Sequence of chain 7.C:
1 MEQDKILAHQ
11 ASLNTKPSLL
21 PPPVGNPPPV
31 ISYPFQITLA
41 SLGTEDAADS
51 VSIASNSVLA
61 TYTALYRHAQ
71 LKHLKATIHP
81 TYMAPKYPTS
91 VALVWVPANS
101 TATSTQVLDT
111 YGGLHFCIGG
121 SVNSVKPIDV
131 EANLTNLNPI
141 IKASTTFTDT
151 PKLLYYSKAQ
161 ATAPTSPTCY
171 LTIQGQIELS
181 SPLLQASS

Sequence of chain 8.C:
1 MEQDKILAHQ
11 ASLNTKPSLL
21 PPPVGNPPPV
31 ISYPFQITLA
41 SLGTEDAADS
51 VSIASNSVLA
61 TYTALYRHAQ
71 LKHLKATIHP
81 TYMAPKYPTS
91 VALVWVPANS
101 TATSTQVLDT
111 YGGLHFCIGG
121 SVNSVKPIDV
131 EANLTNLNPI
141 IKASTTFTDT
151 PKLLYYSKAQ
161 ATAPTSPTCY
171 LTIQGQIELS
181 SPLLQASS

Binding-site contacts:
Ligand atom C4 contacts residue GLY113 of chain 7.C at 1.2 Å.
Ligand atom C5 contacts residue VAL94 of chain 7.C at 2.5 Å (hydrophobic).
Ligand atom C2 contacts residue GLY113 of chain 7.C at 2.8 Å.
Ligand atom C6 contacts residue GLY112 of chain 7.C at 2.2 Å.
Ligand atom C6 contacts residue TYR111 of chain 7.C at 3.1 Å (hydrophobic).
Ligand atom C4' contacts residue TRP95 of chain 7.C at 3.0 Å (hydrophobic).
Ligand atom O3' contacts residue GLU131 of chain 7.C at 2.8 Å (salt-bridge).
Ligand atom N3 contacts residue VAL94 of chain 7.C at 2.3 Å.
Ligand atom C4 contacts residue VAL94 of chain 7.C at 2.8 Å (hydrophobic).
Ligand atom O4 contacts residue GLY113 of chain 7.C at 2.0 Å.
Ligand atom O4 contacts residue GLU131 of chain 7.C at 2.6 Å (salt-bridge).
Ligand atom OP2 contacts residue ASN133 of chain 7.C at 2.5 Å.
Ligand atom N3 contacts residue GLY113 of chain 7.C at 2.1 Å.
Ligand atom N1 contacts residue GLY113 of chain 7.C at 2.8 Å.
Ligand atom N3 contacts residue VAL107 of chain 7.C at 2.9 Å.
Ligand atom C4 contacts residue LEU93 of chain 7.C at 2.9 Å (hydrophobic).
Ligand atom O2' contacts residue TRP95 of chain 7.C at 2.5 Å.
Ligand atom C1' contacts residue TRP95 of chain 7.C at 2.4 Å (hydrophobic).
Ligand atom N3 contacts residue LEU93 of chain 7.C at 1.6 Å (h-bond).
Ligand atom O4 contacts residue LEU114 of chain 7.C at 2.8 Å (h-bond).
Ligand atom O2 contacts residue VAL94 of chain 7.C at 1.5 Å.
Ligand atom C5 contacts residue GLY112 of chain 7.C at 2.6 Å.
Ligand atom C2 contacts residue VAL94 of chain 7.C at 1.7 Å (hydrophobic).
Ligand atom C6 contacts residue VAL94 of chain 7.C at 1.8 Å (hydrophobic).
Ligand atom O4' contacts residue TRP95 of chain 7.C at 2.8 Å (h-bond).
Ligand atom OP1 contacts residue ASN136 of chain 7.C at 2.4 Å (h-bond).
Ligand atom O4' contacts residue VAL94 of chain 7.C at 2.7 Å.
Ligand atom C2 contacts residue LEU93 of chain 7.C at 2.0 Å (hydrophobic).
Ligand atom O4 contacts residue VAL107 of chain 7.C at 1.8 Å.
Ligand atom O5' contacts residue ASN133 of chain 7.C at 2.9 Å (h-bond).
Ligand atom O2 contacts residue LEU93 of chain 7.C at 1.9 Å (h-bond).
Ligand atom C5 contacts residue THR110 of chain 7.C at 2.9 Å.
Ligand atom C5 contacts residue GLY113 of chain 7.C at 1.2 Å.
Ligand atom C4 contacts residue VAL107 of chain 7.C at 2.6 Å (hydrophobic).
Ligand atom N1 contacts residue GLY112 of chain 7.C at 2.9 Å (h-bond).
Ligand atom C4 contacts residue LEU114 of chain 7.C at 2.8 Å (hydrophobic).
Ligand atom C6 contacts residue GLY113 of chain 7.C at 1.8 Å.
Ligand atom N3 contacts residue LEU114 of chain 7.C at 2.9 Å (h-bond).
Ligand atom N1 contacts residue VAL94 of chain 7.C at 1.9 Å.
Ligand atom C1' contacts residue VAL94 of chain 7.C at 2.6 Å (hydrophobic).

Sequence of chain 7.D:
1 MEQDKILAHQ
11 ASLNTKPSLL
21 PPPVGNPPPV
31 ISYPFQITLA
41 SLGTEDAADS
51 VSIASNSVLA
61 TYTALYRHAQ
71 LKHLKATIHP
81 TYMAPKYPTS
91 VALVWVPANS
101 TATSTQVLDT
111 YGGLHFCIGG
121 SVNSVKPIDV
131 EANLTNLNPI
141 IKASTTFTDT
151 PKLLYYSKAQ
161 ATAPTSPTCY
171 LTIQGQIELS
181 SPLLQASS

The protein below binds the small molecule below.
Small molecule (SMILES): O=c1ccn([C@@H]2O[C@H](CO[P](=O)(O)O[C@H]3[C@@H](O)[C@H](n4ccc(=O)[nH]c4=O)O[C@@H]3COP(=O)(O)O)[C@@H](O)[C@H]2O)c(=O)[nH]1